Sequence of chain 1.A:
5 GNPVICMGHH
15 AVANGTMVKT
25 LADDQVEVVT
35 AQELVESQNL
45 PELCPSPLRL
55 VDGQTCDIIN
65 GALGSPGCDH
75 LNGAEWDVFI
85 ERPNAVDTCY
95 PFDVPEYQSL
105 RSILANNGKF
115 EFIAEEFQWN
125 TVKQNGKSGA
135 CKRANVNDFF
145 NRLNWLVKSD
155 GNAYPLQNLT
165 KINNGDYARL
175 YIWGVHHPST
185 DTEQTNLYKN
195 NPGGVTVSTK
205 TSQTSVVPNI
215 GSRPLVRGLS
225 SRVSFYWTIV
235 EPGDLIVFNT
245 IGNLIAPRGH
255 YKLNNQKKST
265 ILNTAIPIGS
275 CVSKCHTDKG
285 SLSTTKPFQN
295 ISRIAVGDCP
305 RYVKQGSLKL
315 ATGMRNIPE

A small-molecule ligand and the protein it binds are described below.
Small molecule (SMILES): CC(=O)N[C@H]1[C@H]([C@H](O)[C@H](O)CO)O[C@@](O)(C(=O)O)C[C@@H]1O

Binding-site contacts:
Ligand atom C8 contacts residue GLU187 of chain 1.A at 4.4 Å.
Ligand atom C9 contacts residue TYR94 of chain 1.A at 3.8 Å (hydrophobic).
Ligand atom O9 contacts residue TYR94 of chain 1.A at 3.4 Å (h-bond).
Ligand atom O9 contacts residue SER225 of chain 1.A at 3.1 Å (h-bond).
Ligand atom C5 contacts residue LYS131 of chain 1.A at 3.8 Å.
Ligand atom O4 contacts residue LYS131 of chain 1.A at 3.9 Å.
Ligand atom C10 contacts residue LEU191 of chain 1.A at 4.0 Å (hydrophobic).
Ligand atom O8 contacts residue TRP149 of chain 1.A at 3.4 Å.
Ligand atom O10 contacts residue LEU191 of chain 1.A at 3.8 Å.
Ligand atom C1 contacts residue SER132 of chain 1.A at 3.6 Å.
Ligand atom O1B contacts residue LEU223 of chain 1.A at 3.9 Å.
Ligand atom O10 contacts residue LYS131 of chain 1.A at 4.2 Å.
Ligand atom C9 contacts residue HIS180 of chain 1.A at 3.8 Å.
Ligand atom C8 contacts residue TRP149 of chain 1.A at 4.0 Å (hydrophobic).
Ligand atom O1B contacts residue GLY133 of chain 1.A at 3.8 Å.
Ligand atom O9 contacts residue HIS180 of chain 1.A at 3.9 Å.
Ligand atom O8 contacts residue TYR94 of chain 1.A at 3.3 Å (h-bond).
Ligand atom C1 contacts residue GLY133 of chain 1.A at 3.5 Å.
Ligand atom C11 contacts residue LEU191 of chain 1.A at 4.0 Å (hydrophobic).
Ligand atom C7 contacts residue LEU191 of chain 1.A at 3.6 Å (hydrophobic).
Ligand atom C4 contacts residue LYS131 of chain 1.A at 3.5 Å.
Ligand atom C9 contacts residue TRP149 of chain 1.A at 3.9 Å (hydrophobic).
Ligand atom O9 contacts residue GLU187 of chain 1.A at 2.1 Å (salt-bridge).
Ligand atom O10 contacts residue VAL151 of chain 1.A at 3.6 Å.
Ligand atom O7 contacts residue LEU191 of chain 1.A at 3.1 Å.
Ligand atom O10 contacts residue TRP149 of chain 1.A at 4.2 Å.
Ligand atom N5 contacts residue TRP149 of chain 1.A at 4.3 Å.
Ligand atom O1B contacts residue SER132 of chain 1.A at 3.0 Å (h-bond).
Ligand atom O1A contacts residue GLY133 of chain 1.A at 2.6 Å (h-bond).
Ligand atom O1A contacts residue SER132 of chain 1.A at 3.4 Å.
Ligand atom C9 contacts residue SER225 of chain 1.A at 4.4 Å.
Ligand atom C8 contacts residue TYR94 of chain 1.A at 4.2 Å (hydrophobic).
Ligand atom O1A contacts residue ASN141 of chain 1.A at 3.4 Å (h-bond).
Ligand atom C9 contacts residue LEU191 of chain 1.A at 3.5 Å (hydrophobic).
Ligand atom C7 contacts residue TRP149 of chain 1.A at 3.9 Å (hydrophobic).
Ligand atom N5 contacts residue LYS131 of chain 1.A at 3.1 Å (salt-bridge).
Ligand atom C10 contacts residue LYS131 of chain 1.A at 4.1 Å.
Ligand atom C6 contacts residue LYS131 of chain 1.A at 4.2 Å.
Ligand atom C8 contacts residue LEU191 of chain 1.A at 4.2 Å (hydrophobic).
Ligand atom C9 contacts residue GLU187 of chain 1.A at 3.3 Å.